Sequence of chain 1.B:
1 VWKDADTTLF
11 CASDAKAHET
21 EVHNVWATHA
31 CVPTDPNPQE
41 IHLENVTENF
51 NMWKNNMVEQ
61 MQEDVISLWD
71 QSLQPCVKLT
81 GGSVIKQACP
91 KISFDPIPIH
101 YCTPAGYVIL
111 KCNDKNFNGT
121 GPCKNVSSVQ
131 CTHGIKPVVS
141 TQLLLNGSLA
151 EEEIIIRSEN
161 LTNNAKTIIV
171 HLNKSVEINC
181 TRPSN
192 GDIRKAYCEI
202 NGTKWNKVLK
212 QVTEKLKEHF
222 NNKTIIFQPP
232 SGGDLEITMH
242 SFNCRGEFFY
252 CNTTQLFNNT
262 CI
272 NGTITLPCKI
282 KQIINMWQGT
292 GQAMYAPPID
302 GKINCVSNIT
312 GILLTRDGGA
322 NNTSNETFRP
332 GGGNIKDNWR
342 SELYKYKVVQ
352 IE

Binding-site contacts:
Ligand atom O5 contacts residue ASN163 of chain 1.B at 3.2 Å.
Ligand atom C6 contacts residue ASN163 of chain 1.B at 3.9 Å.
Ligand atom C3 contacts residue ASN160 of chain 1.B at 3.7 Å.
Ligand atom C5 contacts residue ASN163 of chain 1.B at 4.1 Å.
Ligand atom C5 contacts residue ASN160 of chain 1.B at 3.6 Å.
Ligand atom C1 contacts residue ASN163 of chain 1.B at 4.0 Å.
Ligand atom N2 contacts residue THR162 of chain 1.B at 4.4 Å.
Ligand atom O6 contacts residue ASN163 of chain 1.B at 3.8 Å.
Ligand atom O5 contacts residue ASN160 of chain 1.B at 2.4 Å (h-bond).
Ligand atom C2 contacts residue ASN160 of chain 1.B at 2.3 Å.
Ligand atom C1 contacts residue ASN160 of chain 1.B at 1.4 Å.
Ligand atom O5 contacts residue THR162 of chain 1.B at 3.5 Å (h-bond).
Ligand atom O7 contacts residue ASN160 of chain 1.B at 3.5 Å (h-bond).
Ligand atom C7 contacts residue ASN160 of chain 1.B at 3.5 Å.
Ligand atom C6 contacts residue THR162 of chain 1.B at 3.9 Å.
Ligand atom N2 contacts residue ASN160 of chain 1.B at 2.8 Å (h-bond).
Ligand atom C1 contacts residue THR162 of chain 1.B at 3.2 Å.
Ligand atom C5 contacts residue THR162 of chain 1.B at 3.7 Å.
Ligand atom C2 contacts residue THR162 of chain 1.B at 4.2 Å.
Ligand atom C4 contacts residue ASN160 of chain 1.B at 4.1 Å.

A protein and the small-molecule ligand that binds it are described below.
Small molecule (SMILES): CC(=O)N[C@@H]1[C@@H](O)[C@H](O)[C@@H](CO)O[C@H]1O